Sequence of chain 1.C:
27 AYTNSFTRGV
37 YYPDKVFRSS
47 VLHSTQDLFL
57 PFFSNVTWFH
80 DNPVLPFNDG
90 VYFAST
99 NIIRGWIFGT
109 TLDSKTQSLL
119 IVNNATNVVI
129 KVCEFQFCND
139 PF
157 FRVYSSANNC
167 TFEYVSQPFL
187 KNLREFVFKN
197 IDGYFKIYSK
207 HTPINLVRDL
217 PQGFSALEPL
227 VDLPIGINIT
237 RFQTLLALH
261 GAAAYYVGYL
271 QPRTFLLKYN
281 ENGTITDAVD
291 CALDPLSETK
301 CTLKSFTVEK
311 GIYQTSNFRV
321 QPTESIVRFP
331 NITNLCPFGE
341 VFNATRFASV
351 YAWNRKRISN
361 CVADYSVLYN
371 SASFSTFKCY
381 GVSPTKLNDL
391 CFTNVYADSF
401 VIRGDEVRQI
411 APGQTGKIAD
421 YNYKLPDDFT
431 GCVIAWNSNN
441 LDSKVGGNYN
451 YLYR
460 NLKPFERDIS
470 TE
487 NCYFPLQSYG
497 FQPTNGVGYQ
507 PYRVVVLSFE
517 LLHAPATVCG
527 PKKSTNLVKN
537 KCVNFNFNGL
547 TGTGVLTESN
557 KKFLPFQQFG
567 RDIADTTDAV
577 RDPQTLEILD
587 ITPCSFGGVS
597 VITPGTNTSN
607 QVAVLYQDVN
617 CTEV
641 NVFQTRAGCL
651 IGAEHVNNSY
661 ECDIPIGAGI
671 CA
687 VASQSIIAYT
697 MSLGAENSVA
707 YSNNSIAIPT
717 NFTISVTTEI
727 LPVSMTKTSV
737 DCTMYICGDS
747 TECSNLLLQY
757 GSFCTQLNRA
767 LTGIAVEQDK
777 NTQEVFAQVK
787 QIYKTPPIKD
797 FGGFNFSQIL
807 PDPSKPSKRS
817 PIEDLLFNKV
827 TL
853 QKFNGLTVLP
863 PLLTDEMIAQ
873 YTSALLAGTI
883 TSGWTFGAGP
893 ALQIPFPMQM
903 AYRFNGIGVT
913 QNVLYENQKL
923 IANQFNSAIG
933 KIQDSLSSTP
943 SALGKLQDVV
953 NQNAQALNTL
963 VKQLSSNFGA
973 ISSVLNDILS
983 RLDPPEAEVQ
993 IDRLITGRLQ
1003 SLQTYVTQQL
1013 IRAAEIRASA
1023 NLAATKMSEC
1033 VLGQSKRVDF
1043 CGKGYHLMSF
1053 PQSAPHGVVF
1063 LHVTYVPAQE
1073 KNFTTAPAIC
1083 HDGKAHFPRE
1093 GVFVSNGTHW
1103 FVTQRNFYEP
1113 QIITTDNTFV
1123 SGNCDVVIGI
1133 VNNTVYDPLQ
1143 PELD

Binding-site contacts:
Ligand atom C4 contacts residue ALA706 of chain 1.C at 4.5 Å (hydrophobic).
Ligand atom C1 contacts residue ASN1074 of chain 1.C at 1.4 Å.
Ligand atom C2 contacts residue ASN1074 of chain 1.C at 2.4 Å.
Ligand atom C8 contacts residue LYS1073 of chain 1.C at 4.0 Å.
Ligand atom O7 contacts residue ASN1074 of chain 1.C at 4.2 Å.
Ligand atom O5 contacts residue ASN1074 of chain 1.C at 2.4 Å (h-bond).
Ligand atom C8 contacts residue GLU1072 of chain 1.C at 3.3 Å.
Ligand atom C5 contacts residue ASN1074 of chain 1.C at 3.7 Å.
Ligand atom N2 contacts residue ASN1074 of chain 1.C at 3.0 Å (h-bond).
Ligand atom C5 contacts residue ALA706 of chain 1.C at 4.0 Å (hydrophobic).
Ligand atom C4 contacts residue ASN1074 of chain 1.C at 4.2 Å.
Ligand atom O7 contacts residue SER704 of chain 1.C at 3.6 Å.
Ligand atom C8 contacts residue ASN1074 of chain 1.C at 3.9 Å.
Ligand atom C3 contacts residue ASN1074 of chain 1.C at 3.8 Å.
Ligand atom O4 contacts residue ALA706 of chain 1.C at 4.2 Å.
Ligand atom C7 contacts residue ASN1074 of chain 1.C at 3.8 Å.

This small molecule binds to this protein.
Small molecule (SMILES): CC(=O)N[C@H]1[C@H](O[C@H]2[C@H](O)[C@@H](NC(C)=O)CO[C@@H]2CO)O[C@H](CO)[C@@H](O)[C@@H]1O